Binding-site contacts:
Ligand atom P contacts residue ARG174 of chain 1.A at 4.0 Å.
Ligand atom O3' contacts residue ASP173 of chain 1.A at 4.4 Å.
Ligand atom O3' contacts residue CA1 of chain 1.E at 2.9 Å.
Ligand atom N2 contacts residue ALA176 of chain 1.A at 3.8 Å.
Ligand atom OP1 contacts residue ASN197 of chain 1.A at 4.4 Å.
Ligand atom O3' contacts residue GLY175 of chain 1.A at 4.4 Å.
Ligand atom C3' contacts residue CA1 of chain 1.E at 4.2 Å.
Ligand atom C2' contacts residue ARG174 of chain 1.A at 4.3 Å.
Ligand atom OP1 contacts residue ASP173 of chain 1.A at 3.3 Å.
Ligand atom P contacts residue ARG174 of chain 1.A at 4.4 Å.
Ligand atom OP2 contacts residue ASN197 of chain 1.A at 3.0 Å (h-bond).
Ligand atom O5' contacts residue ARG174 of chain 1.A at 4.3 Å.
Ligand atom P contacts residue HIS193 of chain 1.A at 4.3 Å.
Ligand atom OP1 contacts residue HIS193 of chain 1.A at 3.8 Å.
Ligand atom O5' contacts residue HIS193 of chain 1.A at 4.4 Å.
Ligand atom OP2 contacts residue ARG174 of chain 1.A at 4.4 Å.
Ligand atom C5' contacts residue ARG174 of chain 1.A at 3.7 Å.
Ligand atom C4' contacts residue ARG174 of chain 1.A at 4.1 Å.
Ligand atom P contacts residue ASN197 of chain 1.A at 4.0 Å.
Ligand atom C4' contacts residue ASP173 of chain 1.A at 4.4 Å.
Ligand atom C5' contacts residue ASN197 of chain 1.A at 4.3 Å.
Ligand atom C2' contacts residue GLY175 of chain 1.A at 4.3 Å.
Ligand atom O3' contacts residue ARG174 of chain 1.A at 3.8 Å.
Ligand atom C5' contacts residue GLY175 of chain 1.A at 3.8 Å.
Ligand atom OP1 contacts residue ARG174 of chain 1.A at 3.1 Å (salt-bridge).
Ligand atom OP2 contacts residue HIS193 of chain 1.A at 4.3 Å.
Ligand atom C4' contacts residue GLY175 of chain 1.A at 4.2 Å.
Ligand atom OP1 contacts residue ARG174 of chain 1.A at 3.0 Å (salt-bridge).
Ligand atom OP1 contacts residue GLY175 of chain 1.A at 4.1 Å.
Ligand atom C5' contacts residue ASP173 of chain 1.A at 3.7 Å.
Ligand atom C4' contacts residue CA1 of chain 1.E at 4.4 Å.
Ligand atom O3' contacts residue ASN197 of chain 1.A at 4.1 Å.

The protein below binds the small molecule below.
Small molecule (SMILES): Cc1cn([C@H]2C[C@H](O[P](=O)(O)OC[C@H]3O[C@@H](n4cnc5c(=O)nc(N)[nH]c54)C[C@@H]3O[P](=O)(O)OC[C@H]3O[C@@H](n4cnc5c(N)ncnc54)C[C@@H]3O[P](=O)(O)OC[C@H]3O[C@@H](n4ccc(N)nc4=O)C[C@@H]3O)[C@@H](CO[P](=O)(O)O[C@H]3C[C@H](n4cnc5c(=O)nc(N)[nH]c54)O[C@@H]3CO[P](=O)(O)O[C@H]3C[C@H](n4ccc(N)nc4=O)O[C@@H]3CO[P](=O)(O)O[C@H]3C[C@H](n4cnc5c(=O)nc(N)[nH]c54)O[C@@H]3CO)O2)c(=O)[nH]c1=O

Sequence of chain 1.A:
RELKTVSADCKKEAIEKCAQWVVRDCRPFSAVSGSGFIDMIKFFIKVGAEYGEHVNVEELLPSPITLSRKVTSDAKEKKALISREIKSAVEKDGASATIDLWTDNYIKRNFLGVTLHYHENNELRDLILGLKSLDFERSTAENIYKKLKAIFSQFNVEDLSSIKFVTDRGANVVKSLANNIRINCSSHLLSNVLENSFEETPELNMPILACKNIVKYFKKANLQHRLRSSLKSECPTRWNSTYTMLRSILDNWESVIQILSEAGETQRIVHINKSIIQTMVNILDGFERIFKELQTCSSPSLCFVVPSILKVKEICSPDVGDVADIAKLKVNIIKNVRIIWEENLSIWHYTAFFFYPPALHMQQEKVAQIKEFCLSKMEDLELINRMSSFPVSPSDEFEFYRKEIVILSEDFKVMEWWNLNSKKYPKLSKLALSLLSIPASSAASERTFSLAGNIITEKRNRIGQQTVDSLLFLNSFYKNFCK